Binding-site contacts:
Ligand atom N2 contacts residue ASN232 of chain 1.G at 2.8 Å (h-bond).
Ligand atom O3 contacts residue CYS347 of chain 1.G at 4.0 Å.
Ligand atom O6 contacts residue LYS222 of chain 1.G at 3.5 Å (salt-bridge).
Ligand atom C8 contacts residue VAL414 of chain 1.G at 3.9 Å (hydrophobic).
Ligand atom C2 contacts residue SER415 of chain 1.G at 4.3 Å.
Ligand atom C7 contacts residue VAL414 of chain 1.G at 4.0 Å (hydrophobic).
Ligand atom C5 contacts residue GLU181 of chain 1.G at 3.4 Å.
Ligand atom O5 contacts residue NAG1 of chain 1.X at 3.2 Å.
Ligand atom C2 contacts residue ASN232 of chain 1.G at 2.4 Å.
Ligand atom C4 contacts residue VAL414 of chain 1.G at 4.1 Å (hydrophobic).
Ligand atom C7 contacts residue VAL224 of chain 1.G at 4.4 Å (hydrophobic).
Ligand atom O6 contacts residue GLY348 of chain 1.G at 4.1 Å.
Ligand atom C8 contacts residue PHE345 of chain 1.G at 4.4 Å (hydrophobic).
Ligand atom N2 contacts residue SER415 of chain 1.G at 3.8 Å.
Ligand atom C6 contacts residue NAG1 of chain 1.X at 3.9 Å.
Ligand atom C3 contacts residue SER415 of chain 1.G at 4.4 Å.
Ligand atom C1 contacts residue SER415 of chain 1.G at 4.0 Å.
Ligand atom O5 contacts residue LYS222 of chain 1.G at 3.9 Å.
Ligand atom C8 contacts residue LEU231 of chain 1.G at 3.6 Å (hydrophobic).
Ligand atom O7 contacts residue VAL414 of chain 1.G at 3.6 Å.
Ligand atom C4 contacts residue ASN232 of chain 1.G at 4.3 Å.
Ligand atom C5 contacts residue ASN232 of chain 1.G at 3.7 Å.
Ligand atom O7 contacts residue CYS413 of chain 1.G at 3.9 Å.
Ligand atom O7 contacts residue PRO182 of chain 1.G at 4.5 Å.
Ligand atom C7 contacts residue ASN232 of chain 1.G at 3.8 Å.
Ligand atom O5 contacts residue VAL414 of chain 1.G at 4.4 Å.
Ligand atom C6 contacts residue GLU181 of chain 1.G at 3.5 Å.
Ligand atom C3 contacts residue ASN232 of chain 1.G at 3.7 Å.
Ligand atom C1 contacts residue NAG1 of chain 1.X at 3.6 Å.
Ligand atom O4 contacts residue VAL414 of chain 1.G at 4.0 Å.
Ligand atom C8 contacts residue VAL224 of chain 1.G at 3.9 Å (hydrophobic).
Ligand atom O7 contacts residue ARG412 of chain 1.G at 4.3 Å.
Ligand atom C1 contacts residue ASN232 of chain 1.G at 1.4 Å.
Ligand atom C5 contacts residue NAG1 of chain 1.X at 3.8 Å.
Ligand atom O7 contacts residue ASN232 of chain 1.G at 4.4 Å.
Ligand atom C5 contacts residue VAL414 of chain 1.G at 3.6 Å (hydrophobic).
Ligand atom C1 contacts residue VAL414 of chain 1.G at 4.3 Å (hydrophobic).
Ligand atom C3 contacts residue VAL414 of chain 1.G at 4.0 Å (hydrophobic).
Ligand atom O5 contacts residue GLU181 of chain 1.G at 4.1 Å.
Ligand atom O5 contacts residue ASN232 of chain 1.G at 2.4 Å (h-bond).

Sequence of chain 1.G:
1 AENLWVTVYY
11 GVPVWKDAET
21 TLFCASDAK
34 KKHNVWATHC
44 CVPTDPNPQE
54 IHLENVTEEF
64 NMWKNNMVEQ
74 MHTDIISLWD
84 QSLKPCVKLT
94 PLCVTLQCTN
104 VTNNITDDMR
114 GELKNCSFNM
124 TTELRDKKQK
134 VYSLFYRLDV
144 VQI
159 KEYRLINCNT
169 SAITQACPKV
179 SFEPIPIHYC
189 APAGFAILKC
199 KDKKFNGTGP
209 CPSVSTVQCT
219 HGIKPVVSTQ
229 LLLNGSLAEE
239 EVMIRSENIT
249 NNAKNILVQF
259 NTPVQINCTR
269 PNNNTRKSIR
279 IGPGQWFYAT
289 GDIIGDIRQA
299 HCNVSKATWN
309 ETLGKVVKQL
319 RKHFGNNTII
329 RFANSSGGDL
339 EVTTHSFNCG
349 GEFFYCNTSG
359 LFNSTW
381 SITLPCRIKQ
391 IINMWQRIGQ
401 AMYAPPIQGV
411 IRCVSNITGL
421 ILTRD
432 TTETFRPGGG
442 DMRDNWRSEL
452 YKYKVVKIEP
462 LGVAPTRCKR

This protein binds this small molecule.
Small molecule (SMILES): CC(=O)N[C@H]1[C@H](O[C@H]2[C@H](O)[C@@H](NC(C)=O)CO[C@@H]2CO)O[C@H](CO)[C@@H](O[C@@H]2O[C@H](CO)[C@@H](O)[C@H](O)[C@@H]2O)[C@@H]1O